This protein binds this small molecule.
Small molecule (SMILES): O=C(N[C@H](CO)[C@H](O)c1ccc([N+](=O)[O-])cc1)C(Cl)Cl

Binding-site contacts:
Ligand atom C6 contacts residue BRX1 of chain 1.LA at 0.1 Å.
Ligand atom O9A contacts residue PRO53 of chain 1.F at 4.1 Å.
Ligand atom C10 contacts residue BRX1 of chain 1.LA at 0.2 Å.
Ligand atom CL2 contacts residue GLY123 of chain 1.F at 3.7 Å.
Ligand atom CL2 contacts residue THR98 of chain 1.F at 3.9 Å.
Ligand atom N2 contacts residue BRX1 of chain 1.LA at 0.4 Å (h-bond).
Ligand atom CL1 contacts residue BRX1 of chain 1.LA at 0.3 Å.
Ligand atom N9 contacts residue BRX1 of chain 1.LA at 0.2 Å (h-bond).
Ligand atom CL1 contacts residue ILE51 of chain 1.F at 4.2 Å.
Ligand atom C7 contacts residue BRX1 of chain 1.LA at 0.1 Å.
Ligand atom CL1 contacts residue GLY123 of chain 1.F at 3.7 Å.
Ligand atom C1 contacts residue TYR125 of chain 1.F at 3.6 Å (hydrophobic).
Ligand atom O4 contacts residue BRX1 of chain 1.LA at 0.5 Å (h-bond).
Ligand atom CL1 contacts residue TYR125 of chain 1.F at 3.9 Å.
Ligand atom O5 contacts residue BRX1 of chain 1.LA at 0.3 Å (h-bond).
Ligand atom C2 contacts residue PRO50 of chain 1.F at 4.1 Å (hydrophobic).
Ligand atom C1 contacts residue BRX1 of chain 1.LA at 0.2 Å.
Ligand atom C3 contacts residue BRX1 of chain 1.LA at 0.1 Å.
Ligand atom CL1 contacts residue PRO50 of chain 1.F at 4.0 Å.
Ligand atom C11 contacts residue BRX1 of chain 1.LA at 0.2 Å.
Ligand atom O4 contacts residue PRO50 of chain 1.F at 3.7 Å.
Ligand atom CL1 contacts residue ILE124 of chain 1.F at 3.5 Å.
Ligand atom O2 contacts residue BRX1 of chain 1.LA at 0.8 Å (h-bond).
Ligand atom O9A contacts residue BRX1 of chain 1.LA at 0.3 Å (h-bond).
Ligand atom C2 contacts residue BRX1 of chain 1.LA at 0.2 Å.
Ligand atom O2 contacts residue PRO53 of chain 1.F at 4.0 Å.
Ligand atom O9B contacts residue ILE121 of chain 1.F at 3.5 Å.
Ligand atom CL2 contacts residue PRO53 of chain 1.F at 3.6 Å.
Ligand atom C10 contacts residue PRO53 of chain 1.F at 3.8 Å (hydrophobic).
Ligand atom C4 contacts residue BRX1 of chain 1.LA at 0.6 Å.
Ligand atom CL2 contacts residue BRX1 of chain 1.LA at 0.5 Å.
Ligand atom C8 contacts residue BRX1 of chain 1.LA at 0.1 Å.
Ligand atom CL2 contacts residue ILE121 of chain 1.F at 3.8 Å.
Ligand atom O2 contacts residue PRO50 of chain 1.F at 3.7 Å.
Ligand atom CL1 contacts residue GLY52 of chain 1.F at 3.2 Å.
Ligand atom C5 contacts residue BRX1 of chain 1.LA at 0.2 Å.
Ligand atom CL2 contacts residue TYR125 of chain 1.F at 4.0 Å.
Ligand atom C9 contacts residue BRX1 of chain 1.LA at 0.1 Å.
Ligand atom O9B contacts residue BRX1 of chain 1.LA at 0.3 Å (h-bond).
Ligand atom CL1 contacts residue PRO53 of chain 1.F at 3.9 Å.

Sequence of chain 1.F:
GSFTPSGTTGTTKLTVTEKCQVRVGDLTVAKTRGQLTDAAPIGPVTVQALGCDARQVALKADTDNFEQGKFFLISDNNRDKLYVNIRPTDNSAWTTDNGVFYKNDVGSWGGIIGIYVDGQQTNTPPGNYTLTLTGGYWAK